Sequence of chain 1.B:
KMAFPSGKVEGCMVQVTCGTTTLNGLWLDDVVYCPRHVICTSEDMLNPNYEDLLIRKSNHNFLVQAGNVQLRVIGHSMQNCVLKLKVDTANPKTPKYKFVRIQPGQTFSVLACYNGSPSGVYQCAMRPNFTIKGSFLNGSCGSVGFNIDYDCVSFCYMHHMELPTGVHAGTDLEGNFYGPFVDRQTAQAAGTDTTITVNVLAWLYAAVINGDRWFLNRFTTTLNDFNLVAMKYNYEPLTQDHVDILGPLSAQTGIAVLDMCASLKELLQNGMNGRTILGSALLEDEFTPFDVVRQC

Binding-site contacts:
Ligand atom O22 contacts residue CYS149 of chain 1.B at 2.6 Å (h-bond).
Ligand atom C21 contacts residue CYS149 of chain 1.B at 1.8 Å (hydrophobic).
Ligand atom O22 contacts residue GLY147 of chain 1.B at 3.4 Å (h-bond).
Ligand atom O8 contacts residue GLN193 of chain 1.B at 3.1 Å (h-bond).
Ligand atom C17 contacts residue HIS168 of chain 1.B at 3.7 Å.
Ligand atom C15 contacts residue ASP191 of chain 1.B at 3.7 Å.
Ligand atom C24 contacts residue SER148 of chain 1.B at 3.9 Å.
Ligand atom C24 contacts residue CYS149 of chain 1.B at 3.2 Å (hydrophobic).
Ligand atom C16 contacts residue ASP191 of chain 1.B at 3.7 Å.
Ligand atom N19 contacts residue HIS168 of chain 1.B at 3.0 Å (h-bond).
Ligand atom C14 contacts residue GLN193 of chain 1.B at 3.6 Å.
Ligand atom O30 contacts residue MET169 of chain 1.B at 3.8 Å.
Ligand atom O30 contacts residue HIS176 of chain 1.B at 3.2 Å.
Ligand atom C29 contacts residue HIS167 of chain 1.B at 3.8 Å.
Ligand atom O30 contacts residue GLU170 of chain 1.B at 3.4 Å.
Ligand atom C15 contacts residue HIS45 of chain 1.B at 3.9 Å.
Ligand atom C7 contacts residue GLU170 of chain 1.B at 3.2 Å.
Ligand atom C21 contacts residue HIS45 of chain 1.B at 3.8 Å.
Ligand atom C27 contacts residue ASN146 of chain 1.B at 3.5 Å.
Ligand atom O22 contacts residue SER148 of chain 1.B at 3.4 Å (h-bond).
Ligand atom N19 contacts residue CYS149 of chain 1.B at 3.0 Å (h-bond).
Ligand atom C6 contacts residue GLU170 of chain 1.B at 3.9 Å.
Ligand atom O30 contacts residue PHE144 of chain 1.B at 3.6 Å.
Ligand atom O10 contacts residue GLU170 of chain 1.B at 3.0 Å (salt-bridge).
Ligand atom C20 contacts residue CYS149 of chain 1.B at 2.7 Å (hydrophobic).
Ligand atom C26 contacts residue ASN146 of chain 1.B at 3.3 Å.
Ligand atom C12 contacts residue HIS168 of chain 1.B at 3.6 Å.
Ligand atom O10 contacts residue MET169 of chain 1.B at 3.5 Å.
Ligand atom C12 contacts residue GLN193 of chain 1.B at 3.5 Å.
Ligand atom C3 contacts residue ASN146 of chain 1.B at 3.5 Å.
Ligand atom C9 contacts residue GLN193 of chain 1.B at 3.4 Å.
Ligand atom N11 contacts residue GLN193 of chain 1.B at 2.5 Å (h-bond).
Ligand atom C5 contacts residue GLU170 of chain 1.B at 3.9 Å.
Ligand atom N28 contacts residue PHE144 of chain 1.B at 3.2 Å (h-bond).
Ligand atom O30 contacts residue HIS167 of chain 1.B at 2.8 Å (h-bond).
Ligand atom C29 contacts residue GLU170 of chain 1.B at 3.5 Å.
Ligand atom C4 contacts residue ASN146 of chain 1.B at 3.9 Å.
Ligand atom N28 contacts residue GLU170 of chain 1.B at 3.1 Å (salt-bridge).
Ligand atom C13 contacts residue GLN193 of chain 1.B at 3.5 Å.
Ligand atom C27 contacts residue LEU145 of chain 1.B at 3.7 Å (hydrophobic).

This small molecule binds to this protein.
Small molecule (SMILES): CC(C)C[C@H](NC(=O)OCc1ccccc1)C(=O)N[C@@H](C[C@@H]1CCNC1=O)[C@@H](O)S(=O)(=O)O